Sequence of chain 32.B:
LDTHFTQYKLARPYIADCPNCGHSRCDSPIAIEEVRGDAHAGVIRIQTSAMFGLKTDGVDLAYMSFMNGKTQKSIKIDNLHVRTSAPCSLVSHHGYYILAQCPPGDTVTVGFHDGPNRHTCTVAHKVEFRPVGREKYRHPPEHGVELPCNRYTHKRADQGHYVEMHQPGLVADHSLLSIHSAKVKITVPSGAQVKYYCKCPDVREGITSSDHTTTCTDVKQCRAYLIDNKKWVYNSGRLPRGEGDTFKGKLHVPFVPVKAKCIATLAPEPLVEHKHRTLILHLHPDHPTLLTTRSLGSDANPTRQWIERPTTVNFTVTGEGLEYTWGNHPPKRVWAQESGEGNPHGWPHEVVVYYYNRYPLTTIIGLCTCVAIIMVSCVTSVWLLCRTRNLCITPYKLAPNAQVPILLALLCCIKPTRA

Binding-site contacts:
Ligand atom C4 contacts residue LYS156 of chain 32.B at 4.0 Å.
Ligand atom O6B contacts residue LYS156 of chain 32.B at 3.3 Å.
Ligand atom O5B contacts residue LYS156 of chain 32.B at 3.3 Å.
Ligand atom SAG contacts residue THR4 of chain 32.B at 3.9 Å.
Ligand atom C6 contacts residue HIS155 of chain 32.B at 3.4 Å.
Ligand atom O4 contacts residue SER93 of chain 32.B at 3.0 Å (h-bond).
Ligand atom C6 contacts residue HIS94 of chain 32.B at 3.9 Å.
Ligand atom OAF contacts residue THR4 of chain 32.B at 2.9 Å (h-bond).
Ligand atom O6A contacts residue LEU62 of chain 32.B at 3.4 Å.
Ligand atom O6B contacts residue LEU62 of chain 32.B at 4.0 Å.
Ligand atom SAG contacts residue ARG157 of chain 32.B at 3.6 Å (salt-bridge).
Ligand atom OAF contacts residue ALA158 of chain 32.B at 3.3 Å.
Ligand atom O6A contacts residue SER93 of chain 32.B at 3.2 Å.
Ligand atom OAH contacts residue THR4 of chain 32.B at 3.7 Å.
Ligand atom C3 contacts residue ALA158 of chain 32.B at 4.0 Å (hydrophobic).
Ligand atom C6 contacts residue LEU62 of chain 32.B at 3.5 Å (hydrophobic).
Ligand atom O3 contacts residue LYS156 of chain 32.B at 3.0 Å.
Ligand atom O5 contacts residue LYS156 of chain 32.B at 3.4 Å.
Ligand atom C2 contacts residue ALA158 of chain 32.B at 3.7 Å (hydrophobic).
Ligand atom O6B contacts residue ARG157 of chain 32.B at 3.3 Å (salt-bridge).
Ligand atom OAF contacts residue ARG157 of chain 32.B at 2.8 Å (salt-bridge).
Ligand atom C5 contacts residue LEU62 of chain 32.B at 3.8 Å (hydrophobic).
Ligand atom O5 contacts residue ARG157 of chain 32.B at 3.8 Å.
Ligand atom O4 contacts residue HIS155 of chain 32.B at 3.5 Å (h-bond).
Ligand atom C6 contacts residue SER93 of chain 32.B at 4.0 Å.
Ligand atom O3 contacts residue ARG157 of chain 32.B at 3.3 Å (salt-bridge).
Ligand atom O6A contacts residue HIS94 of chain 32.B at 3.2 Å (h-bond).
Ligand atom O6A contacts residue HIS155 of chain 32.B at 3.8 Å.
Ligand atom OAH contacts residue ARG157 of chain 32.B at 3.1 Å (salt-bridge).
Ligand atom OAH contacts residue ASP3 of chain 32.B at 4.0 Å.
Ligand atom O3 contacts residue ALA158 of chain 32.B at 3.0 Å (h-bond).
Ligand atom O6B contacts residue HIS155 of chain 32.B at 3.3 Å (h-bond).
Ligand atom O4 contacts residue LYS156 of chain 32.B at 3.5 Å.
Ligand atom C5 contacts residue HIS155 of chain 32.B at 4.0 Å.
Ligand atom O6B contacts residue HIS94 of chain 32.B at 4.0 Å.
Ligand atom OBI contacts residue LYS156 of chain 32.B at 4.0 Å.
Ligand atom C3 contacts residue ARG157 of chain 32.B at 3.7 Å.
Ligand atom O5 contacts residue HIS155 of chain 32.B at 3.6 Å.
Ligand atom OAH contacts residue LEU2 of chain 32.B at 2.8 Å (h-bond).
Ligand atom C3 contacts residue LYS156 of chain 32.B at 4.0 Å.

The protein below binds the small molecule below.
Small molecule (SMILES): O=C(O)[C@@H]1O[C@H](O[C@H]2[C@@H](OS(=O)(=O)O)O[C@@H](O)[C@H](NS(=O)(=O)O)[C@H]2O)[C@@H](OS(=O)(=O)O)[C@H](O)[C@@H]1O